Sequence of chain 1.H:
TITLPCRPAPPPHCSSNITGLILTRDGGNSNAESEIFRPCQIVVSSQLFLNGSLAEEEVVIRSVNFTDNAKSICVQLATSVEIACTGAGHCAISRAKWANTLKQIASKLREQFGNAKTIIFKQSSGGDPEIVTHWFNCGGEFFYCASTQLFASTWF

The protein below binds the small molecule below.
Small molecule (SMILES): CC(=O)N[C@H]1[C@H](O[C@H]2[C@H](O)[C@@H](NC(C)=O)CO[C@@H]2CO)O[C@H](CO)[C@@H](O[C@@H]2O[C@H](CO[C@H]3O[C@H](CO[C@H]4O[C@H](CO)[C@@H](O)[C@H](O)[C@@H]4O)[C@@H](O)[C@H](O[C@H]4O[C@H](CO)[C@@H](O)[C@H](O)[C@@H]4O)[C@@H]3O)[C@@H](O)[C@H](O[C@H]3O[C@H](CO)[C@@H](O)[C@H](O)[C@@H]3O)[C@@H]2O)[C@@H]1O

Binding-site contacts:
Ligand atom O4 contacts residue TRP65 of chain 1.I at 3.7 Å.
Ligand atom O6 contacts residue TYR28 of chain 1.I at 3.2 Å.
Ligand atom O2 contacts residue GLY66 of chain 1.I at 3.7 Å.
Ligand atom C1 contacts residue ASN79 of chain 1.H at 1.4 Å.
Ligand atom C6 contacts residue TRP65 of chain 1.I at 3.7 Å (hydrophobic).
Ligand atom C2 contacts residue TYR28 of chain 1.I at 4.0 Å (hydrophobic).
Ligand atom C5 contacts residue ASN79 of chain 1.H at 3.7 Å.
Ligand atom C2 contacts residue ASN79 of chain 1.H at 2.5 Å.
Ligand atom O5 contacts residue TYR89 of chain 1.I at 3.5 Å (h-bond).
Ligand atom C5 contacts residue GLY29 of chain 1.I at 3.8 Å.
Ligand atom C5 contacts residue TYR28 of chain 1.I at 3.3 Å (hydrophobic).
Ligand atom C1 contacts residue TRP65 of chain 1.I at 3.9 Å (hydrophobic).
Ligand atom O2 contacts residue ARG64 of chain 1.I at 3.6 Å.
Ligand atom C8 contacts residue TYR69 of chain 1.I at 3.6 Å (hydrophobic).
Ligand atom O4 contacts residue TYR28 of chain 1.I at 3.3 Å.
Ligand atom C7 contacts residue ARG64 of chain 1.I at 3.3 Å.
Ligand atom C7 contacts residue ASN79 of chain 1.H at 3.7 Å.
Ligand atom C3 contacts residue ASN79 of chain 1.H at 3.8 Å.
Ligand atom O5 contacts residue TYR28 of chain 1.I at 3.6 Å.
Ligand atom O6 contacts residue ARG64 of chain 1.I at 3.2 Å (salt-bridge).
Ligand atom C8 contacts residue ARG64 of chain 1.I at 3.4 Å.
Ligand atom C1 contacts residue ARG64 of chain 1.I at 3.9 Å.
Ligand atom O7 contacts residue ARG64 of chain 1.I at 3.3 Å (salt-bridge).
Ligand atom N2 contacts residue ARG64 of chain 1.I at 3.8 Å.
Ligand atom O7 contacts residue TYR28 of chain 1.I at 3.6 Å.
Ligand atom O6 contacts residue SER30 of chain 1.I at 4.0 Å.
Ligand atom N2 contacts residue ASN79 of chain 1.H at 2.9 Å (h-bond).
Ligand atom C5 contacts residue TYR89 of chain 1.I at 3.9 Å (hydrophobic).
Ligand atom C8 contacts residue GLY29 of chain 1.I at 3.3 Å.
Ligand atom O5 contacts residue TYR28 of chain 1.I at 4.0 Å.
Ligand atom C4 contacts residue TRP65 of chain 1.I at 3.9 Å (hydrophobic).
Ligand atom O4 contacts residue GLY29 of chain 1.I at 3.8 Å.
Ligand atom O5 contacts residue ASN79 of chain 1.H at 2.4 Å (h-bond).
Ligand atom C1 contacts residue TYR89 of chain 1.I at 3.6 Å (hydrophobic).
Ligand atom C6 contacts residue TYR28 of chain 1.I at 3.8 Å (hydrophobic).
Ligand atom C7 contacts residue GLY29 of chain 1.I at 3.8 Å.
Ligand atom O3 contacts residue ARG64 of chain 1.I at 3.3 Å (salt-bridge).
Ligand atom O7 contacts residue GLY29 of chain 1.I at 3.2 Å (h-bond).
Ligand atom O5 contacts residue GLY66 of chain 1.I at 3.7 Å.
Ligand atom C6 contacts residue GLY29 of chain 1.I at 3.7 Å.

Sequence of chain 1.I:
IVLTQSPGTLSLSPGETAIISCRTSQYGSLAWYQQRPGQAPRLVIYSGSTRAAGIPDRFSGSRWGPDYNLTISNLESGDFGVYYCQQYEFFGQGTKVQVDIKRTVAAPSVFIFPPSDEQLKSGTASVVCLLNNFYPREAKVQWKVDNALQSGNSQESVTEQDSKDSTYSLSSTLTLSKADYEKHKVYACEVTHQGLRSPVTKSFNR